The small molecule below binds the protein below.
Small molecule (SMILES): O=C(O)c1ccc(NC(=O)[C@H](C2CCCCC2)n2c(-c3ccc(Cl)cc3)nc3cc(F)c(F)cc32)c(F)c1

Sequence of chain 1.C:
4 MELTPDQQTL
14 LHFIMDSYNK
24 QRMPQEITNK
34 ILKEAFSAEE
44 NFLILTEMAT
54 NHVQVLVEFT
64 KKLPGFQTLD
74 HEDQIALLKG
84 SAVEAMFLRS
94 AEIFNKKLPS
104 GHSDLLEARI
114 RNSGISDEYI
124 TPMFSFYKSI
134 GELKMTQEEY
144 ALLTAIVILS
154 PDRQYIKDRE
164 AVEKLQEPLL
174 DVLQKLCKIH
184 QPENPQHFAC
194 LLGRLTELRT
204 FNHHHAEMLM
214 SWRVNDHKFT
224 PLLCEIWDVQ

Binding-site contacts:
Ligand atom C21 contacts residue ILE96 of chain 1.C at 3.6 Å (hydrophobic).
Ligand atom C13 contacts residue ARG92 of chain 1.C at 3.8 Å.
Ligand atom N3 contacts residue TYR130 of chain 1.C at 2.8 Å (h-bond).
Ligand atom N9 contacts residue SER93 of chain 1.C at 3.1 Å (h-bond).
Ligand atom C12 contacts residue SER93 of chain 1.C at 3.5 Å.
Ligand atom C2 contacts residue TYR130 of chain 1.C at 3.6 Å (hydrophobic).
Ligand atom C10 contacts residue TYR130 of chain 1.C at 3.7 Å (hydrophobic).
Ligand atom C5 contacts residue TYR130 of chain 1.C at 3.8 Å (hydrophobic).
Ligand atom C15 contacts residue ILE113 of chain 1.C at 3.5 Å (hydrophobic).
Ligand atom C10 contacts residue ILE113 of chain 1.C at 3.6 Å (hydrophobic).
Ligand atom C24 contacts residue MET126 of chain 1.C at 3.7 Å (hydrophobic).
Ligand atom C18 contacts residue HIS55 of chain 1.C at 3.8 Å.
Ligand atom F26 contacts residue ILE34 of chain 1.C at 3.6 Å.
Ligand atom F28 contacts residue MET89 of chain 1.C at 3.5 Å.
Ligand atom C22 contacts residue ILE96 of chain 1.C at 3.1 Å (hydrophobic).
Ligand atom C32 contacts residue MET126 of chain 1.C at 3.7 Å (hydrophobic).
Ligand atom C31 contacts residue LEU48 of chain 1.C at 3.5 Å (hydrophobic).
Ligand atom F26 contacts residue ILE96 of chain 1.C at 3.3 Å.
Ligand atom F26 contacts residue THR31 of chain 1.C at 3.5 Å.
Ligand atom C2 contacts residue SER93 of chain 1.C at 3.8 Å.
Ligand atom F27 contacts residue PHE97 of chain 1.C at 3.2 Å.
Ligand atom C18 contacts residue MET51 of chain 1.C at 3.6 Å (hydrophobic).
Ligand atom O29 contacts residue ILE96 of chain 1.C at 3.8 Å.
Ligand atom O20 contacts residue HIS55 of chain 1.C at 3.7 Å.
Ligand atom C34 contacts residue LEU48 of chain 1.C at 3.8 Å (hydrophobic).
Ligand atom F28 contacts residue MET51 of chain 1.C at 3.8 Å.
Ligand atom C5 contacts residue SER93 of chain 1.C at 3.7 Å.
Ligand atom C37 contacts residue ILE47 of chain 1.C at 3.8 Å (hydrophobic).
Ligand atom N3 contacts residue SER93 of chain 1.C at 3.6 Å.
Ligand atom C31 contacts residue PHE90 of chain 1.C at 3.6 Å (hydrophobic).
Ligand atom CL33 contacts residue PHE90 of chain 1.C at 3.7 Å.
Ligand atom O29 contacts residue ARG92 of chain 1.C at 2.8 Å (salt-bridge).
Ligand atom C25 contacts residue LEU48 of chain 1.C at 3.8 Å (hydrophobic).
Ligand atom F26 contacts residue ILE30 of chain 1.C at 3.8 Å.
Ligand atom C10 contacts residue SER93 of chain 1.C at 3.6 Å.
Ligand atom F27 contacts residue LEU109 of chain 1.C at 3.5 Å.
Ligand atom C30 contacts residue PHE90 of chain 1.C at 3.7 Å (hydrophobic).
Ligand atom C37 contacts residue ASN44 of chain 1.C at 3.8 Å.
Ligand atom C15 contacts residue SER93 of chain 1.C at 3.7 Å.
Ligand atom F27 contacts residue SER93 of chain 1.C at 3.7 Å.